A small-molecule ligand and the protein it binds are described below.
Small molecule (SMILES): CC(=O)N[C@@H]1[C@@H](O)[C@H](O)[C@@H](CO)O[C@H]1O

Sequence of chain 1.B:
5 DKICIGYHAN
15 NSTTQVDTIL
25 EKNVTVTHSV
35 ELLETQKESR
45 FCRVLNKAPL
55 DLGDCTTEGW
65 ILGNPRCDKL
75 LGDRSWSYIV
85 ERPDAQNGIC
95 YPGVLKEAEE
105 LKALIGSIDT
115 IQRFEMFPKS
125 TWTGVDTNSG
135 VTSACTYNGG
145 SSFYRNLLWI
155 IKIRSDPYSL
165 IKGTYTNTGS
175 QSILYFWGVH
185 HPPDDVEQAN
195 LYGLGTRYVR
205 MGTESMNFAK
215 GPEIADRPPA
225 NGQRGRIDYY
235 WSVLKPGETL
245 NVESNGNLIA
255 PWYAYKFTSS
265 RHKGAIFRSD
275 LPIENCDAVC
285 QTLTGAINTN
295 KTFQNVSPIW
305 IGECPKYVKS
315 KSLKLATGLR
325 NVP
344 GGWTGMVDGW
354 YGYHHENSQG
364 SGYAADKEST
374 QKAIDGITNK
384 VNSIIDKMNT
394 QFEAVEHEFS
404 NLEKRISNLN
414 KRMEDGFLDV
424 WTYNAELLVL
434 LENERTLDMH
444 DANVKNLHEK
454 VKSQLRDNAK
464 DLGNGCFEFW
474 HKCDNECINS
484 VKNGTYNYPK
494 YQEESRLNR

Binding-site contacts:
Ligand atom C2 contacts residue ASN27 of chain 1.B at 2.7 Å.
Ligand atom C1 contacts residue ASN27 of chain 1.B at 1.5 Å.
Ligand atom C3 contacts residue ASN27 of chain 1.B at 3.8 Å.
Ligand atom N2 contacts residue GLN19 of chain 1.B at 3.8 Å.
Ligand atom C5 contacts residue ASN27 of chain 1.B at 3.7 Å.
Ligand atom C7 contacts residue GLN19 of chain 1.B at 3.7 Å.
Ligand atom O7 contacts residue ASN27 of chain 1.B at 3.1 Å (h-bond).
Ligand atom C7 contacts residue ASN27 of chain 1.B at 2.9 Å.
Ligand atom C8 contacts residue GLN19 of chain 1.B at 3.1 Å.
Ligand atom C8 contacts residue ASN27 of chain 1.B at 3.5 Å.
Ligand atom C4 contacts residue ASN27 of chain 1.B at 4.4 Å.
Ligand atom O5 contacts residue ASN27 of chain 1.B at 2.5 Å (h-bond).
Ligand atom N2 contacts residue ASN27 of chain 1.B at 2.9 Å (h-bond).